Binding-site contacts:
Ligand atom O1 contacts residue LEU83 of chain 1.B at 3.6 Å (h-bond).
Ligand atom CL1 contacts residue PHE100 of chain 1.B at 3.8 Å.
Ligand atom C10 contacts residue LEU42 of chain 1.B at 4.1 Å (hydrophobic).
Ligand atom N1 contacts residue LEU124 of chain 1.B at 3.9 Å.
Ligand atom N1 contacts residue PHE100 of chain 1.B at 3.6 Å.
Ligand atom CL1 contacts residue ILE120 of chain 1.B at 3.8 Å.
Ligand atom C7 contacts residue GLU49 of chain 1.B at 2.9 Å.
Ligand atom C19 contacts residue HIS220 of chain 1.B at 3.2 Å.
Ligand atom O1 contacts residue ARG90 of chain 1.B at 2.9 Å (salt-bridge).
Ligand atom C5 contacts residue LEU83 of chain 1.B at 3.8 Å (hydrophobic).
Ligand atom C15 contacts residue TRP79 of chain 1.B at 3.8 Å (hydrophobic).
Ligand atom C16 contacts residue TRP79 of chain 1.B at 4.0 Å (hydrophobic).
Ligand atom S1 contacts residue ILE120 of chain 1.B at 4.1 Å.
Ligand atom C8 contacts residue ALA46 of chain 1.B at 4.0 Å (hydrophobic).
Ligand atom C15 contacts residue LEU221 of chain 1.B at 3.9 Å (hydrophobic).
Ligand atom C7 contacts residue LEU45 of chain 1.B at 3.8 Å (hydrophobic).
Ligand atom C6 contacts residue ARG90 of chain 1.B at 3.9 Å.
Ligand atom O1 contacts residue GLU49 of chain 1.B at 2.6 Å (salt-bridge).
Ligand atom C5 contacts residue LEU87 of chain 1.B at 4.0 Å (hydrophobic).
Ligand atom C1 contacts residue LEU124 of chain 1.B at 4.0 Å (hydrophobic).
Ligand atom C17 contacts residue THR43 of chain 1.B at 3.9 Å.
Ligand atom CL1 contacts residue LEU98 of chain 1.B at 4.0 Å.
Ligand atom C17 contacts residue LEU42 of chain 1.B at 4.1 Å (hydrophobic).
Ligand atom C16 contacts residue LEU221 of chain 1.B at 3.8 Å (hydrophobic).
Ligand atom N3 contacts residue MET117 of chain 1.B at 3.4 Å.
Ligand atom C14 contacts residue LEU80 of chain 1.B at 3.8 Å (hydrophobic).
Ligand atom CL1 contacts residue LEU124 of chain 1.B at 3.2 Å.
Ligand atom C1 contacts residue PHE100 of chain 1.B at 4.0 Å (hydrophobic).
Ligand atom C3 contacts residue PHE100 of chain 1.B at 3.8 Å (hydrophobic).
Ligand atom C18 contacts residue LEU42 of chain 1.B at 4.0 Å (hydrophobic).
Ligand atom N3 contacts residue ILE120 of chain 1.B at 3.8 Å.
Ligand atom S1 contacts residue HIS220 of chain 1.B at 3.1 Å (h-bond).
Ligand atom CL1 contacts residue PHE121 of chain 1.B at 3.4 Å.
Ligand atom C8 contacts residue LEU42 of chain 1.B at 3.6 Å (hydrophobic).
Ligand atom C1 contacts residue ILE120 of chain 1.B at 3.7 Å (hydrophobic).
Ligand atom C15 contacts residue LEU80 of chain 1.B at 3.7 Å (hydrophobic).
Ligand atom C6 contacts residue LEU83 of chain 1.B at 4.0 Å (hydrophobic).
Ligand atom C18 contacts residue MET39 of chain 1.B at 3.8 Å (hydrophobic).
Ligand atom C6 contacts residue GLU49 of chain 1.B at 3.2 Å.
Ligand atom C4 contacts residue PHE100 of chain 1.B at 3.9 Å (hydrophobic).

Sequence of chain 1.B:
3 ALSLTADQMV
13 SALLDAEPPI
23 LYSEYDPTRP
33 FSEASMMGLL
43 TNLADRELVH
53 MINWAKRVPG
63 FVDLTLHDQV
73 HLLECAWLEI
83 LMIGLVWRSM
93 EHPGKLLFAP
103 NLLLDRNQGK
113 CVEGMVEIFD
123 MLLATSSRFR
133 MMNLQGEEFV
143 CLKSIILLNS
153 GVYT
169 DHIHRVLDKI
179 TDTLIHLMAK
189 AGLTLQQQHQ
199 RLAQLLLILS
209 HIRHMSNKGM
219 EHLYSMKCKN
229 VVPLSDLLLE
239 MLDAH

This small molecule binds to this protein.
Small molecule (SMILES): Oc1ccc2c(c1)CN(c1nc(Cl)nc3scc(-c4ccccc4)c13)C2